A small-molecule ligand and the protein it binds are described below.
Small molecule (SMILES): OC[C@H]1O[C@H](O)[C@@H](O)[C@@H](O)[C@@H]1O

Binding-site contacts:
Ligand atom O3 contacts residue BMA3 of chain 1.E at 4.3 Å.
Ligand atom C5 contacts residue HIS442 of chain 1.A at 4.0 Å.
Ligand atom O2 contacts residue BMA3 of chain 1.E at 3.8 Å.
Ligand atom O5 contacts residue BMA3 of chain 1.E at 2.3 Å (h-bond).
Ligand atom C6 contacts residue ASP440 of chain 1.A at 3.3 Å.
Ligand atom C6 contacts residue SER443 of chain 1.A at 4.2 Å.
Ligand atom O4 contacts residue BMA3 of chain 1.E at 4.4 Å.
Ligand atom C4 contacts residue BMA3 of chain 1.E at 3.4 Å.
Ligand atom O5 contacts residue HIS442 of chain 1.A at 3.8 Å.
Ligand atom O6 contacts residue HIS442 of chain 1.A at 3.8 Å.
Ligand atom C5 contacts residue BMA3 of chain 1.E at 2.7 Å.
Ligand atom C6 contacts residue BMA3 of chain 1.E at 4.0 Å.
Ligand atom C1 contacts residue BMA3 of chain 1.E at 1.6 Å.
Ligand atom C6 contacts residue HIS442 of chain 1.A at 3.6 Å.
Ligand atom C3 contacts residue BMA3 of chain 1.E at 3.0 Å.
Ligand atom C2 contacts residue BMA3 of chain 1.E at 2.6 Å.
Ligand atom O6 contacts residue ASP440 of chain 1.A at 2.7 Å (salt-bridge).

Sequence of chain 1.A:
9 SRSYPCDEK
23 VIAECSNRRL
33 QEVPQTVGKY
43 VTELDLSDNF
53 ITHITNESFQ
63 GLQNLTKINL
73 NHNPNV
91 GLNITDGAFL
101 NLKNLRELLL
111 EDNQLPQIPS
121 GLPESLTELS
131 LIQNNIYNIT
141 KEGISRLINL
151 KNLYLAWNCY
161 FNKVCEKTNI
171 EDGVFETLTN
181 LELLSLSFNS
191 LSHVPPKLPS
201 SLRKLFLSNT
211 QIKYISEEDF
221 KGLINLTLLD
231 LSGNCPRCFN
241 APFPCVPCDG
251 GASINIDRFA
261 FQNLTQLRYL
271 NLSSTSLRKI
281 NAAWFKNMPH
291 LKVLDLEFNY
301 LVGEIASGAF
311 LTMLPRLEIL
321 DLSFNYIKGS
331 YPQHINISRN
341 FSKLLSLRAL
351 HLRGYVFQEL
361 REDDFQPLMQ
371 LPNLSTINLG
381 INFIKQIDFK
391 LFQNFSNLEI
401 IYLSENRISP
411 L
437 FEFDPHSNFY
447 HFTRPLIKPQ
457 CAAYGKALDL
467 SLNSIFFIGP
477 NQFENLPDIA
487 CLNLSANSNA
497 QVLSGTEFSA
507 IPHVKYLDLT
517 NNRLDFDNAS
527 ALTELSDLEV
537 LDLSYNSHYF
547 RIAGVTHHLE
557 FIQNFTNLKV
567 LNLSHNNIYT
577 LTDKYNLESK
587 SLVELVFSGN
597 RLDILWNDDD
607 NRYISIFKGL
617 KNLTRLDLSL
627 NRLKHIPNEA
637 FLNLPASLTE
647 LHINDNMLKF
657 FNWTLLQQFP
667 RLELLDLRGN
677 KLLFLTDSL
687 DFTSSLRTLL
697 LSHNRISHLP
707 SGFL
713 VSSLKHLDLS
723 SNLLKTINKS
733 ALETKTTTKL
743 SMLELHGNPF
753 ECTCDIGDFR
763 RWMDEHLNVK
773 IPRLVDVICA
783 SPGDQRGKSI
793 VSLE